Sequence of chain 1.L:
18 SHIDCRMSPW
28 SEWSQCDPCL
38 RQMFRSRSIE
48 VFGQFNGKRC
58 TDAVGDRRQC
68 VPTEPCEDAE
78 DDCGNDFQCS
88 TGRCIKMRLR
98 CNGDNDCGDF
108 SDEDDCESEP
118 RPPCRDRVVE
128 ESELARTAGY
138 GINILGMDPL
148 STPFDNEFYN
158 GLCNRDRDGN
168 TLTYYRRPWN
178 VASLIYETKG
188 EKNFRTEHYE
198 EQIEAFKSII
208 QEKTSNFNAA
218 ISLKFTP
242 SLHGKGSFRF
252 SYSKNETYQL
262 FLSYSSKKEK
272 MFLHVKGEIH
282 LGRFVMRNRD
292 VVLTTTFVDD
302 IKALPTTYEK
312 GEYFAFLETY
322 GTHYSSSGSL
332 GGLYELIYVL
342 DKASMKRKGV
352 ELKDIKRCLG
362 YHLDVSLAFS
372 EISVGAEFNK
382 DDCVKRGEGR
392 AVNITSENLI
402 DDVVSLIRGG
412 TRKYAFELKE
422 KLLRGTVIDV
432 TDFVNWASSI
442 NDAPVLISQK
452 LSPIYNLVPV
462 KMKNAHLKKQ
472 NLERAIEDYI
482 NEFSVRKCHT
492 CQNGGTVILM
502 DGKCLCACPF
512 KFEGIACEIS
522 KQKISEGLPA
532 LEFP

Binding-site contacts:
Ligand atom C8 contacts residue LYS347 of chain 1.L at 4.4 Å.
Ligand atom C7 contacts residue ARG348 of chain 1.L at 4.3 Å.
Ligand atom C3 contacts residue ASN394 of chain 1.L at 3.8 Å.
Ligand atom O7 contacts residue THR396 of chain 1.L at 3.2 Å (h-bond).
Ligand atom O7 contacts residue LYS349 of chain 1.L at 3.4 Å (salt-bridge).
Ligand atom C8 contacts residue ARG348 of chain 1.L at 3.2 Å.
Ligand atom C7 contacts residue THR396 of chain 1.L at 4.2 Å.
Ligand atom C7 contacts residue ASN394 of chain 1.L at 3.8 Å.
Ligand atom C7 contacts residue ILE395 of chain 1.L at 4.3 Å (hydrophobic).
Ligand atom N2 contacts residue LYS349 of chain 1.L at 3.6 Å.
Ligand atom C1 contacts residue ASN394 of chain 1.L at 1.4 Å.
Ligand atom C2 contacts residue LYS349 of chain 1.L at 4.2 Å.
Ligand atom O7 contacts residue ILE395 of chain 1.L at 4.0 Å.
Ligand atom C2 contacts residue ASN394 of chain 1.L at 2.4 Å.
Ligand atom C5 contacts residue ASN394 of chain 1.L at 3.6 Å.
Ligand atom C8 contacts residue ASN394 of chain 1.L at 4.4 Å.
Ligand atom C8 contacts residue LYS349 of chain 1.L at 3.5 Å.
Ligand atom C4 contacts residue ASN394 of chain 1.L at 4.1 Å.
Ligand atom O5 contacts residue ASN394 of chain 1.L at 2.3 Å (h-bond).
Ligand atom O7 contacts residue ASN394 of chain 1.L at 4.0 Å.
Ligand atom N2 contacts residue ASN394 of chain 1.L at 3.0 Å (h-bond).
Ligand atom C7 contacts residue LYS349 of chain 1.L at 4.1 Å.
Ligand atom C8 contacts residue ILE395 of chain 1.L at 4.2 Å (hydrophobic).

The protein below binds the small molecule below.
Small molecule (SMILES): CC(=O)N[C@H]1[C@H](O[C@H]2[C@H](O)[C@@H](NC(C)=O)CO[C@@H]2CO)O[C@H](CO)[C@@H](O)[C@@H]1O